Sequence of chain 9.E:
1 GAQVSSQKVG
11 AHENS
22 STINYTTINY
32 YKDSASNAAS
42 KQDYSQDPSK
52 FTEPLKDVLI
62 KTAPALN

Binding-site contacts:
Ligand atom OE1 contacts residue VAL4 of chain 9.E at 3.6 Å (h-bond).
Ligand atom OE1 contacts residue SER5 of chain 9.E at 4.2 Å.
Ligand atom CD contacts residue VAL4 of chain 9.E at 3.8 Å (hydrophobic).
Ligand atom C contacts residue ALA2 of chain 9.E at 4.3 Å (hydrophobic).
Ligand atom CA contacts residue VAL4 of chain 9.E at 3.0 Å (hydrophobic).
Ligand atom CG2 contacts residue MYR1 of chain 8.H at 3.7 Å.
Ligand atom CB contacts residue GLN3 of chain 9.E at 4.1 Å.
Ligand atom N contacts residue VAL4 of chain 9.E at 2.8 Å (h-bond).
Ligand atom CG1 contacts residue GLN3 of chain 9.E at 3.1 Å.
Ligand atom N contacts residue VAL4 of chain 9.E at 4.1 Å.
Ligand atom CB contacts residue MYR1 of chain 8.H at 4.3 Å.
Ligand atom C contacts residue VAL4 of chain 9.E at 3.4 Å (hydrophobic).
Ligand atom CB contacts residue VAL4 of chain 9.E at 3.9 Å (hydrophobic).
Ligand atom C contacts residue GLN3 of chain 9.E at 4.3 Å.
Ligand atom CG2 contacts residue VAL4 of chain 9.E at 3.8 Å (hydrophobic).
Ligand atom OG contacts residue GLN3 of chain 9.E at 3.0 Å (h-bond).
Ligand atom O contacts residue VAL4 of chain 9.E at 3.0 Å (h-bond).
Ligand atom C contacts residue VAL4 of chain 9.E at 3.8 Å (hydrophobic).
Ligand atom CG2 contacts residue GLN3 of chain 9.E at 3.3 Å.
Ligand atom CA contacts residue VAL4 of chain 9.E at 4.0 Å (hydrophobic).
Ligand atom CG contacts residue VAL4 of chain 9.E at 4.2 Å (hydrophobic).
Ligand atom OE2 contacts residue VAL4 of chain 9.E at 4.1 Å.
Ligand atom N contacts residue ALA2 of chain 9.E at 2.8 Å (h-bond).
Ligand atom C contacts residue ALA2 of chain 9.E at 3.3 Å (hydrophobic).
Ligand atom CB contacts residue GLN3 of chain 9.E at 3.8 Å.
Ligand atom O contacts residue VAL4 of chain 9.E at 4.0 Å.
Ligand atom CB contacts residue VAL4 of chain 9.E at 4.3 Å (hydrophobic).
Ligand atom O contacts residue ALA2 of chain 9.E at 4.0 Å.
Ligand atom N contacts residue ALA2 of chain 9.E at 4.3 Å.
Ligand atom CG2 contacts residue ALA2 of chain 9.E at 3.9 Å (hydrophobic).
Ligand atom CA contacts residue ALA2 of chain 9.E at 3.0 Å (hydrophobic).
Ligand atom O contacts residue SER6 of chain 9.E at 4.1 Å.
Ligand atom CG2 contacts residue SER5 of chain 9.E at 3.1 Å.
Ligand atom OE2 contacts residue ASN25 of chain 9.E at 3.4 Å (h-bond).
Ligand atom CB contacts residue ALA2 of chain 9.E at 3.5 Å (hydrophobic).
Ligand atom OG contacts residue ALA2 of chain 9.E at 3.9 Å.
Ligand atom CD1 contacts residue VAL4 of chain 9.E at 3.9 Å (hydrophobic).
Ligand atom O contacts residue SER5 of chain 9.E at 3.8 Å.
Ligand atom CA contacts residue ALA2 of chain 9.E at 3.9 Å (hydrophobic).
Ligand atom O contacts residue GLN3 of chain 9.E at 3.4 Å (h-bond).

A small-molecule ligand and the protein it binds are described below.
Small molecule (SMILES): CC[C@H](C)[C@H](N)C(=O)N[C@@H](CO)C(=O)N[C@@H](CCC(=O)O)C(=O)N[C@H](C=O)C(C)C